Sequence of chain 1.F:
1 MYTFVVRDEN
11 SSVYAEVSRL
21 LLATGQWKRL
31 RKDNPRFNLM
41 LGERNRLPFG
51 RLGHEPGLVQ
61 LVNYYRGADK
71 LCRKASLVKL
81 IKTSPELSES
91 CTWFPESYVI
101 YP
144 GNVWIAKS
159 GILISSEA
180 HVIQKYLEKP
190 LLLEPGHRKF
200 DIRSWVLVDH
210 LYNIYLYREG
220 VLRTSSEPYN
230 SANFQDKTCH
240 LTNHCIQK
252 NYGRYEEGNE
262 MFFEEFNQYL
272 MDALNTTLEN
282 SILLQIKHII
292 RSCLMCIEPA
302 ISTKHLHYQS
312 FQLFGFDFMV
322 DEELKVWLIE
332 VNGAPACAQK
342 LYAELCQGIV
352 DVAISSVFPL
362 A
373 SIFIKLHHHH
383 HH

Binding-site contacts:
Ligand atom O3A contacts residue LYS74 of chain 1.F at 3.1 Å (salt-bridge).
Ligand atom C2 contacts residue LYS198 of chain 1.F at 3.4 Å.
Ligand atom N6 contacts residue GLN183 of chain 1.F at 3.6 Å (h-bond).
Ligand atom N6 contacts residue TYR185 of chain 1.F at 3.6 Å.
Ligand atom O3' contacts residue ASP200 of chain 1.F at 2.9 Å (salt-bridge).
Ligand atom C2 contacts residue LEU186 of chain 1.F at 3.7 Å (hydrophobic).
Ligand atom O1G contacts residue ASP318 of chain 1.F at 3.4 Å (salt-bridge).
Ligand atom O3' contacts residue ASN242 of chain 1.F at 3.5 Å (h-bond).
Ligand atom O3G contacts residue ASP318 of chain 1.F at 3.2 Å (salt-bridge).
Ligand atom O2' contacts residue MET320 of chain 1.F at 3.6 Å.
Ligand atom O1B contacts residue ASN242 of chain 1.F at 3.1 Å (h-bond).
Ligand atom C2 contacts residue MET320 of chain 1.F at 3.4 Å (hydrophobic).
Ligand atom N3 contacts residue TYR185 of chain 1.F at 3.7 Å.
Ligand atom N1 contacts residue LEU186 of chain 1.F at 2.9 Å (h-bond).
Ligand atom O2A contacts residue ILE330 of chain 1.F at 3.3 Å.
Ligand atom C5' contacts residue ASN242 of chain 1.F at 3.4 Å.
Ligand atom C8 contacts residue LYS150 of chain 1.F at 3.7 Å.
Ligand atom O1A contacts residue LYS74 of chain 1.F at 3.4 Å (salt-bridge).
Ligand atom PG contacts residue ASP318 of chain 1.F at 3.5 Å.
Ligand atom O3A contacts residue GLU331 of chain 1.F at 3.4 Å (salt-bridge).
Ligand atom C3B contacts residue ASP318 of chain 1.F at 3.3 Å.
Ligand atom N3 contacts residue LYS198 of chain 1.F at 3.1 Å (salt-bridge).
Ligand atom O1A contacts residue ILE330 of chain 1.F at 3.3 Å.
Ligand atom C3B contacts residue GLU331 of chain 1.F at 3.2 Å.
Ligand atom PB contacts residue GLU331 of chain 1.F at 3.3 Å.
Ligand atom PG contacts residue GLU331 of chain 1.F at 3.6 Å.
Ligand atom O3' contacts residue THR241 of chain 1.F at 2.6 Å (h-bond).
Ligand atom PA contacts residue ILE330 of chain 1.F at 3.8 Å.
Ligand atom O3G contacts residue ASN333 of chain 1.F at 2.6 Å (h-bond).
Ligand atom O1G contacts residue ARG222 of chain 1.F at 2.8 Å (salt-bridge).
Ligand atom N7 contacts residue GLN183 of chain 1.F at 3.4 Å (h-bond).
Ligand atom N7 contacts residue LYS150 of chain 1.F at 3.4 Å (salt-bridge).
Ligand atom C2 contacts residue TYR185 of chain 1.F at 3.7 Å (hydrophobic).
Ligand atom O1A contacts residue LYS150 of chain 1.F at 2.7 Å (salt-bridge).
Ligand atom O3G contacts residue GLU331 of chain 1.F at 2.9 Å (salt-bridge).
Ligand atom O2B contacts residue GLU331 of chain 1.F at 3.0 Å (salt-bridge).
Ligand atom N6 contacts residue LYS184 of chain 1.F at 2.8 Å (salt-bridge).
Ligand atom O2' contacts residue THR241 of chain 1.F at 3.1 Å (h-bond).
Ligand atom N3 contacts residue MET320 of chain 1.F at 3.6 Å.
Ligand atom O1G contacts residue ARG202 of chain 1.F at 3.2 Å (salt-bridge).

A protein and the small-molecule ligand that binds it are described below.
Small molecule (SMILES): Nc1ncnc2c1ncn2[C@@H]1O[C@H](CO[P](=O)(O)O[P](=O)(O)CP(=O)(O)O)[C@@H](O)[C@H]1O